Sequence of chain 59.A:
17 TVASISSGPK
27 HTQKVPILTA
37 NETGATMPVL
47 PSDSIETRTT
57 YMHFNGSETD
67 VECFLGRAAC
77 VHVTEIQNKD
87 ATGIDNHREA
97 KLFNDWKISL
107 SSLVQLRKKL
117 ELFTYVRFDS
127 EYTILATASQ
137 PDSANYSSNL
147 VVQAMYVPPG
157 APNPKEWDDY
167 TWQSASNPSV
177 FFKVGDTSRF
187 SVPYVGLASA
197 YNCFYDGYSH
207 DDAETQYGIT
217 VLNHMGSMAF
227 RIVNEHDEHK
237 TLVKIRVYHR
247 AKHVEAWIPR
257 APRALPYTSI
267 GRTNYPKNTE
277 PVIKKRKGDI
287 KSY

The small molecule below binds the protein below.
Small molecule (SMILES): Cc1cc(CCCCCOc2ccc(C3=NCCO3)cc2)on1

Binding-site contacts:
Ligand atom C4 contacts residue LEU106 of chain 59.A at 3.9 Å (hydrophobic).
Ligand atom C2C contacts residue TYR197 of chain 59.A at 3.7 Å (hydrophobic).
Ligand atom N3A contacts residue PRO174 of chain 59.A at 3.7 Å.
Ligand atom C3B contacts residue TYR152 of chain 59.A at 3.7 Å (hydrophobic).
Ligand atom O1 contacts residue MET221 of chain 59.A at 3.9 Å.
Ligand atom C5 contacts residue LEU106 of chain 59.A at 3.8 Å (hydrophobic).
Ligand atom N3A contacts residue ALA24 of chain 59.C at 3.8 Å.
Ligand atom C4C contacts residue VAL188 of chain 59.A at 3.7 Å (hydrophobic).
Ligand atom C5B contacts residue MET224 of chain 59.A at 3.8 Å (hydrophobic).
Ligand atom C5B contacts residue TYR128 of chain 59.A at 4.0 Å (hydrophobic).
Ligand atom C4B contacts residue PHE186 of chain 59.A at 3.6 Å (hydrophobic).
Ligand atom C1B contacts residue ILE104 of chain 59.A at 4.0 Å (hydrophobic).
Ligand atom C4 contacts residue TYR197 of chain 59.A at 3.8 Å (hydrophobic).
Ligand atom O1A contacts residue PHE186 of chain 59.A at 3.0 Å.
Ligand atom C5A contacts residue PHE186 of chain 59.A at 3.5 Å (hydrophobic).
Ligand atom O1 contacts residue LEU106 of chain 59.A at 3.8 Å.
Ligand atom C5B contacts residue PHE186 of chain 59.A at 3.9 Å (hydrophobic).
Ligand atom C1C contacts residue LEU106 of chain 59.A at 3.8 Å (hydrophobic).
Ligand atom C5A contacts residue VAL176 of chain 59.A at 3.6 Å (hydrophobic).
Ligand atom C1C contacts residue TYR128 of chain 59.A at 3.7 Å (hydrophobic).
Ligand atom N3A contacts residue TYR152 of chain 59.A at 3.5 Å.
Ligand atom C3B contacts residue VAL188 of chain 59.A at 3.8 Å (hydrophobic).
Ligand atom C6B contacts residue ILE104 of chain 59.A at 3.6 Å (hydrophobic).
Ligand atom C4C contacts residue VAL191 of chain 59.A at 3.0 Å (hydrophobic).
Ligand atom C2C contacts residue MET221 of chain 59.A at 4.0 Å (hydrophobic).
Ligand atom C4B contacts residue TYR152 of chain 59.A at 3.8 Å (hydrophobic).
Ligand atom C5C contacts residue VAL191 of chain 59.A at 3.8 Å (hydrophobic).
Ligand atom N2 contacts residue LEU106 of chain 59.A at 3.8 Å.
Ligand atom O1B contacts residue ILE104 of chain 59.A at 3.9 Å.
Ligand atom C1B contacts residue TYR128 of chain 59.A at 3.6 Å (hydrophobic).
Ligand atom C5A contacts residue ALA150 of chain 59.A at 3.6 Å (hydrophobic).
Ligand atom C4A contacts residue PRO174 of chain 59.A at 3.1 Å (hydrophobic).
Ligand atom C6B contacts residue TYR128 of chain 59.A at 3.3 Å (hydrophobic).
Ligand atom C3C contacts residue TYR128 of chain 59.A at 3.4 Å (hydrophobic).
Ligand atom C2B contacts residue VAL188 of chain 59.A at 3.5 Å (hydrophobic).
Ligand atom N3A contacts residue PHE186 of chain 59.A at 4.0 Å.
Ligand atom O1B contacts residue TYR128 of chain 59.A at 3.4 Å (h-bond).
Ligand atom C1B contacts residue VAL188 of chain 59.A at 3.8 Å (hydrophobic).
Ligand atom C2A contacts residue PHE186 of chain 59.A at 3.3 Å (hydrophobic).
Ligand atom C2A contacts residue TYR152 of chain 59.A at 3.6 Å (hydrophobic).

Sequence of chain 59.C:
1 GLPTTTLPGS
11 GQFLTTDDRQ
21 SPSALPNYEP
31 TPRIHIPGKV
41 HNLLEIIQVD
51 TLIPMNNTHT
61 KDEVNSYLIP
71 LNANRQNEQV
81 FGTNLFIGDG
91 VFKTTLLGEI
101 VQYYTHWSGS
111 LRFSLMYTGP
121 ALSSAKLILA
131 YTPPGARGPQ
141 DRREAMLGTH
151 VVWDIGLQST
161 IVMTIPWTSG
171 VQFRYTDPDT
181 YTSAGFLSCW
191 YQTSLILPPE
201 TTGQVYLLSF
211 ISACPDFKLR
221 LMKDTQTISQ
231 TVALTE